Binding-site contacts:
Ligand atom C8 contacts residue THR261 of chain 1.C at 3.8 Å.
Ligand atom C1 contacts residue ASN295 of chain 1.C at 1.4 Å.
Ligand atom C2 contacts residue HIS293 of chain 1.C at 4.2 Å.
Ligand atom C1 contacts residue THR371 of chain 1.C at 4.4 Å.
Ligand atom C3 contacts residue HIS293 of chain 1.C at 4.1 Å.
Ligand atom C4 contacts residue ASN295 of chain 1.C at 4.2 Å.
Ligand atom C1 contacts residue HIS293 of chain 1.C at 4.2 Å.
Ligand atom N2 contacts residue ASN295 of chain 1.C at 2.8 Å (h-bond).
Ligand atom C2 contacts residue ASN295 of chain 1.C at 2.4 Å.
Ligand atom O5 contacts residue THR371 of chain 1.C at 3.6 Å.
Ligand atom C5 contacts residue THR373 of chain 1.C at 3.9 Å.
Ligand atom C6 contacts residue THR373 of chain 1.C at 3.7 Å.
Ligand atom C7 contacts residue ASN295 of chain 1.C at 3.7 Å.
Ligand atom C8 contacts residue THR259 of chain 1.C at 3.8 Å.
Ligand atom O5 contacts residue THR373 of chain 1.C at 3.9 Å.
Ligand atom C5 contacts residue ASN295 of chain 1.C at 3.7 Å.
Ligand atom C3 contacts residue ASN295 of chain 1.C at 3.8 Å.
Ligand atom O5 contacts residue ASN295 of chain 1.C at 2.4 Å (h-bond).
Ligand atom C6 contacts residue THR371 of chain 1.C at 4.4 Å.
Ligand atom N2 contacts residue HIS293 of chain 1.C at 3.9 Å.
Ligand atom O7 contacts residue ASN295 of chain 1.C at 4.2 Å.

The protein below binds the small molecule below.
Small molecule (SMILES): CC(=O)N[C@H]1[C@H](O[C@H]2[C@H](O)[C@@H](NC(C)=O)CO[C@@H]2CO)O[C@H](CO)[C@@H](O)[C@@H]1O

Sequence of chain 1.C:
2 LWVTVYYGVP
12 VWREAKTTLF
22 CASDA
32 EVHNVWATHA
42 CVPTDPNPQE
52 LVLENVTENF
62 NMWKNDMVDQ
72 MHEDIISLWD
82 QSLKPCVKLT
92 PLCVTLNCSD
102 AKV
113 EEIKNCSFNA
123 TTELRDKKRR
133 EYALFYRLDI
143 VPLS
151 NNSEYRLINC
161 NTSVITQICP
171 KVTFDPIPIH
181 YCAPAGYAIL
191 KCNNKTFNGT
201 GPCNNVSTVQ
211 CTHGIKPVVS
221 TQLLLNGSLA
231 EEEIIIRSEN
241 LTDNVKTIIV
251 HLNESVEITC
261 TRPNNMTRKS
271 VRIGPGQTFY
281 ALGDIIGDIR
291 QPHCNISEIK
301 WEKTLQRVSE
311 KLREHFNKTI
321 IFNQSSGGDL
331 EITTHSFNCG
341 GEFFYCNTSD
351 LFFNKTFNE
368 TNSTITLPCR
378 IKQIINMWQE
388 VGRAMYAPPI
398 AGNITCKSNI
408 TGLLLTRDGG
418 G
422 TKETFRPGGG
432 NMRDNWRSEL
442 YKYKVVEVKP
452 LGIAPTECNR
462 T